Sequence of chain 1.D:
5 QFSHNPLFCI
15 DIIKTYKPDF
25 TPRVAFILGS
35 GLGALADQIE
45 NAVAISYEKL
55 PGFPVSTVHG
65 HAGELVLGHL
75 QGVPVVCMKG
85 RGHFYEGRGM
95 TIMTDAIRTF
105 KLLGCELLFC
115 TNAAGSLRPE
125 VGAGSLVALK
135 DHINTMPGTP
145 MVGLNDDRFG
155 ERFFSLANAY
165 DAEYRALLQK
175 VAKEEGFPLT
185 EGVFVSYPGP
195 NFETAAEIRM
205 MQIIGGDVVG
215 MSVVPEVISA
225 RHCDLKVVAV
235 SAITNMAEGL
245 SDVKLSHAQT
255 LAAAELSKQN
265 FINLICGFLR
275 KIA

A protein and the small-molecule ligand that binds it are described below.
Small molecule (SMILES): O=c1[nH]c(=O)c2nc[nH]c2[nH]1

Binding-site contacts:
Ligand atom N3 contacts residue MET215 of chain 1.D at 3.9 Å.
Ligand atom C2 contacts residue GLU197 of chain 1.D at 3.2 Å.
Ligand atom C5 contacts residue ALA118 of chain 1.D at 4.1 Å (hydrophobic).
Ligand atom C8 contacts residue THR254 of chain 1.D at 3.8 Å.
Ligand atom N1 contacts residue PHE196 of chain 1.D at 3.8 Å.
Ligand atom N9 contacts residue GLY119 of chain 1.D at 4.1 Å.
Ligand atom O2 contacts residue MET215 of chain 1.D at 3.5 Å.
Ligand atom C5 contacts residue PHE196 of chain 1.D at 4.0 Å (hydrophobic).
Ligand atom C2 contacts residue GLY214 of chain 1.D at 3.7 Å.
Ligand atom N1 contacts residue VAL213 of chain 1.D at 4.1 Å.
Ligand atom C8 contacts residue THR238 of chain 1.D at 3.2 Å.
Ligand atom O2 contacts residue VAL213 of chain 1.D at 3.9 Å.
Ligand atom O6 contacts residue PHE196 of chain 1.D at 4.0 Å.
Ligand atom C6 contacts residue PHE196 of chain 1.D at 3.8 Å (hydrophobic).
Ligand atom C6 contacts residue GLU197 of chain 1.D at 3.6 Å.
Ligand atom O6 contacts residue GLU197 of chain 1.D at 3.4 Å (salt-bridge).
Ligand atom O6 contacts residue ASN239 of chain 1.D at 3.6 Å.
Ligand atom C4 contacts residue VAL213 of chain 1.D at 4.2 Å (hydrophobic).
Ligand atom C8 contacts residue GLY119 of chain 1.D at 4.0 Å.
Ligand atom N3 contacts residue GLY214 of chain 1.D at 3.5 Å.
Ligand atom N7 contacts residue ASN239 of chain 1.D at 2.9 Å (h-bond).
Ligand atom N7 contacts residue GLY119 of chain 1.D at 3.8 Å.
Ligand atom N7 contacts residue THR238 of chain 1.D at 3.6 Å (h-bond).
Ligand atom C2 contacts residue VAL213 of chain 1.D at 3.8 Å (hydrophobic).
Ligand atom N7 contacts residue ALA118 of chain 1.D at 3.8 Å.
Ligand atom C4 contacts residue ALA118 of chain 1.D at 4.1 Å (hydrophobic).
Ligand atom N9 contacts residue ALA117 of chain 1.D at 3.4 Å (h-bond).
Ligand atom C5 contacts residue GLY119 of chain 1.D at 3.8 Å.
Ligand atom C8 contacts residue ASN239 of chain 1.D at 3.5 Å.
Ligand atom O2 contacts residue GLU197 of chain 1.D at 2.5 Å (salt-bridge).
Ligand atom C4 contacts residue GLY119 of chain 1.D at 4.0 Å.
Ligand atom C8 contacts residue ALA117 of chain 1.D at 4.2 Å (hydrophobic).
Ligand atom O6 contacts residue LEU249 of chain 1.D at 3.3 Å.
Ligand atom C5 contacts residue ASN239 of chain 1.D at 4.1 Å.
Ligand atom O2 contacts residue GLY214 of chain 1.D at 3.5 Å.
Ligand atom N9 contacts residue ALA118 of chain 1.D at 3.6 Å.
Ligand atom N1 contacts residue GLU197 of chain 1.D at 2.8 Å (salt-bridge).
Ligand atom C8 contacts residue ALA118 of chain 1.D at 3.5 Å (hydrophobic).
Ligand atom C4 contacts residue PHE196 of chain 1.D at 4.2 Å (hydrophobic).
Ligand atom N3 contacts residue VAL213 of chain 1.D at 3.9 Å.